Sequence of chain 1.E:
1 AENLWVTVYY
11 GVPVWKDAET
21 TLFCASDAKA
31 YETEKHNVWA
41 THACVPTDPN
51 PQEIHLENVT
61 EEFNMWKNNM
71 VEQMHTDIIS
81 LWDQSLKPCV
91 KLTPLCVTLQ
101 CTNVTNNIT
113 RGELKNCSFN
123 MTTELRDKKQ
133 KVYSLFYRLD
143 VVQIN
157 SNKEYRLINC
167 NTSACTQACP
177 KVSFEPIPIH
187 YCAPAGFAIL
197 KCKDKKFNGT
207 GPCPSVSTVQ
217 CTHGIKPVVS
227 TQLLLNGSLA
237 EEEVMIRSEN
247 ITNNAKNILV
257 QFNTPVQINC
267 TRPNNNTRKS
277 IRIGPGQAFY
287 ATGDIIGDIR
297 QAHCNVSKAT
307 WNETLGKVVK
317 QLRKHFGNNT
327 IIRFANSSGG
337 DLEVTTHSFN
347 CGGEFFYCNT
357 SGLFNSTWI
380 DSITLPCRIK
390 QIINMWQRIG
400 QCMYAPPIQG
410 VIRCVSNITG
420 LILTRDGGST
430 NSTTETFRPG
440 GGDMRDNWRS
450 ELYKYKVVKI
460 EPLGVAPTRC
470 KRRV

This protein binds this small molecule.
Small molecule (SMILES): CC(=O)N[C@H]1[C@H](O[C@H]2[C@H](O)[C@@H](NC(C)=O)CO[C@@H]2CO)O[C@H](CO)[C@@H](O[C@@H]2O[C@H](CO[C@H]3O[C@H](CO)[C@@H](O)[C@H](O)[C@@H]3O)[C@@H](O)[C@H](O[C@H]3O[C@H](CO)[C@@H](O)[C@H](O)[C@@H]3O)[C@@H]2O)[C@@H]1O

Binding-site contacts:
Ligand atom C2 contacts residue ASN332 of chain 1.E at 2.5 Å.
Ligand atom O6 contacts residue NAG2 of chain 1.GA at 3.7 Å.
Ligand atom O5 contacts residue NAG1 of chain 1.GA at 3.9 Å.
Ligand atom O6 contacts residue BMA3 of chain 1.GA at 4.5 Å.
Ligand atom C8 contacts residue THR341 of chain 1.E at 4.1 Å.
Ligand atom N2 contacts residue ASN332 of chain 1.E at 3.0 Å (h-bond).
Ligand atom C1 contacts residue SER357 of chain 1.E at 3.8 Å.
Ligand atom C5 contacts residue ASN332 of chain 1.E at 3.6 Å.
Ligand atom O3 contacts residue NAG1 of chain 1.GA at 3.9 Å.
Ligand atom C3 contacts residue NAG2 of chain 1.GA at 4.2 Å.
Ligand atom C7 contacts residue SER333 of chain 1.E at 4.2 Å.
Ligand atom C8 contacts residue SER333 of chain 1.E at 3.8 Å.
Ligand atom N2 contacts residue SER357 of chain 1.E at 4.1 Å.
Ligand atom C1 contacts residue SER333 of chain 1.E at 4.3 Å.
Ligand atom C5 contacts residue NAG2 of chain 1.GA at 4.3 Å.
Ligand atom O5 contacts residue SER357 of chain 1.E at 4.2 Å.
Ligand atom C7 contacts residue NAG1 of chain 1.GA at 3.9 Å.
Ligand atom C1 contacts residue NAG1 of chain 1.GA at 3.7 Å.
Ligand atom O4 contacts residue NAG2 of chain 1.GA at 4.2 Å.
Ligand atom O7 contacts residue ASN355 of chain 1.E at 3.5 Å (h-bond).
Ligand atom C4 contacts residue ASN332 of chain 1.E at 4.2 Å.
Ligand atom C5 contacts residue NAG1 of chain 1.GA at 3.4 Å.
Ligand atom C3 contacts residue ASN332 of chain 1.E at 3.8 Å.
Ligand atom C7 contacts residue ASN332 of chain 1.E at 3.7 Å.
Ligand atom O7 contacts residue ASN332 of chain 1.E at 4.0 Å.
Ligand atom O5 contacts residue ASN332 of chain 1.E at 2.3 Å (h-bond).
Ligand atom C7 contacts residue SER357 of chain 1.E at 3.9 Å.
Ligand atom C2 contacts residue SER357 of chain 1.E at 3.8 Å.
Ligand atom C8 contacts residue NAG1 of chain 1.GA at 4.2 Å.
Ligand atom O6 contacts residue NAG1 of chain 1.GA at 3.5 Å (h-bond).
Ligand atom N2 contacts residue SER333 of chain 1.E at 3.6 Å (h-bond).
Ligand atom C6 contacts residue NAG1 of chain 1.GA at 3.7 Å.
Ligand atom N2 contacts residue NAG2 of chain 1.GA at 4.5 Å.
Ligand atom C4 contacts residue NAG1 of chain 1.GA at 4.2 Å.
Ligand atom C3 contacts residue NAG1 of chain 1.GA at 4.5 Å.
Ligand atom C1 contacts residue ASN332 of chain 1.E at 1.4 Å.
Ligand atom O7 contacts residue SER357 of chain 1.E at 3.4 Å (h-bond).
Ligand atom C1 contacts residue NAG2 of chain 1.GA at 4.2 Å.
Ligand atom O7 contacts residue NAG1 of chain 1.GA at 2.9 Å (h-bond).
Ligand atom C6 contacts residue NAG2 of chain 1.GA at 4.3 Å.